Sequence of chain 1.B:
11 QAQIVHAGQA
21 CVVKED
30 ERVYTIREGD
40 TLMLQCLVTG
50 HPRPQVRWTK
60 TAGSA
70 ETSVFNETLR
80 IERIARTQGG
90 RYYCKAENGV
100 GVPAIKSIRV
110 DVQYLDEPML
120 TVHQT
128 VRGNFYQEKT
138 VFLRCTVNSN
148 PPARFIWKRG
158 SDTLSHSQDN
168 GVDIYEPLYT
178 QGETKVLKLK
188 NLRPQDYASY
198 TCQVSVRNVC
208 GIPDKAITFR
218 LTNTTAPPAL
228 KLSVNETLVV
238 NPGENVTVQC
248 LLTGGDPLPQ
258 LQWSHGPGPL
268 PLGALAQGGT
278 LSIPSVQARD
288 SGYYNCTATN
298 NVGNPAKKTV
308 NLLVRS

Binding-site contacts:
Ligand atom O6 contacts residue TYR290 of chain 1.B at 3.3 Å.
Ligand atom C4 contacts residue ASN292 of chain 1.B at 4.3 Å.
Ligand atom C5 contacts residue TYR290 of chain 1.B at 4.1 Å (hydrophobic).
Ligand atom O5 contacts residue TYR290 of chain 1.B at 4.5 Å.
Ligand atom C1 contacts residue ASN292 of chain 1.B at 1.5 Å.
Ligand atom C3 contacts residue ASN292 of chain 1.B at 3.8 Å.
Ligand atom O7 contacts residue GLY263 of chain 1.B at 3.4 Å.
Ligand atom N2 contacts residue ASN292 of chain 1.B at 2.9 Å (h-bond).
Ligand atom O7 contacts residue TYR290 of chain 1.B at 4.3 Å.
Ligand atom C8 contacts residue LYS304 of chain 1.B at 3.7 Å.
Ligand atom O7 contacts residue SER261 of chain 1.B at 4.2 Å.
Ligand atom C6 contacts residue TYR290 of chain 1.B at 4.3 Å (hydrophobic).
Ligand atom N2 contacts residue GLY263 of chain 1.B at 4.5 Å.
Ligand atom O5 contacts residue THR306 of chain 1.B at 4.1 Å.
Ligand atom C7 contacts residue GLY263 of chain 1.B at 4.3 Å.
Ligand atom C1 contacts residue TYR290 of chain 1.B at 4.2 Å (hydrophobic).
Ligand atom O5 contacts residue ASN292 of chain 1.B at 2.4 Å (h-bond).
Ligand atom N2 contacts residue HIS262 of chain 1.B at 4.5 Å.
Ligand atom C2 contacts residue LYS304 of chain 1.B at 4.1 Å.
Ligand atom C8 contacts residue ASN292 of chain 1.B at 3.4 Å.
Ligand atom O7 contacts residue HIS262 of chain 1.B at 4.3 Å.
Ligand atom C5 contacts residue ASN292 of chain 1.B at 3.7 Å.
Ligand atom C2 contacts residue ASN292 of chain 1.B at 2.5 Å.
Ligand atom O5 contacts residue LYS304 of chain 1.B at 3.8 Å.
Ligand atom O7 contacts residue ASN292 of chain 1.B at 4.3 Å.
Ligand atom C1 contacts residue LYS304 of chain 1.B at 4.0 Å.
Ligand atom C7 contacts residue ASN292 of chain 1.B at 3.4 Å.

This small molecule binds to this protein.
Small molecule (SMILES): CC(=O)N[C@H]1[C@H](O[C@H]2[C@H](O)[C@@H](NC(C)=O)CO[C@@H]2CO)O[C@H](CO)[C@@H](O)[C@@H]1O